Binding-site contacts:
Ligand atom C10 contacts residue MET49 of chain 1.B at 3.8 Å (hydrophobic).
Ligand atom C16 contacts residue MET49 of chain 1.B at 3.6 Å (hydrophobic).
Ligand atom N2 contacts residue PHE52 of chain 1.B at 3.7 Å.
Ligand atom N1 contacts residue VAL27 of chain 1.B at 3.4 Å (h-bond).
Ligand atom C11 contacts residue TRP43 of chain 1.B at 3.3 Å (hydrophobic).
Ligand atom C22 contacts residue ILE154 of chain 1.B at 3.6 Å (hydrophobic).
Ligand atom C21 contacts residue MET49 of chain 1.B at 3.5 Å (hydrophobic).
Ligand atom N3 contacts residue VAL27 of chain 1.B at 3.5 Å.
Ligand atom N2 contacts residue TYR160 of chain 1.B at 3.1 Å (h-bond).
Ligand atom C19 contacts residue ILE41 of chain 1.B at 3.5 Å (hydrophobic).
Ligand atom C12 contacts residue ALA28 of chain 1.B at 3.8 Å (hydrophobic).
Ligand atom C22 contacts residue NAP1 of chain 1.N at 3.2 Å.
Ligand atom O4 contacts residue TRP43 of chain 1.B at 3.5 Å (h-bond).
Ligand atom N5 contacts residue ASP48 of chain 1.B at 3.0 Å (salt-bridge).
Ligand atom N5 contacts residue PHE52 of chain 1.B at 3.6 Å.
Ligand atom N2 contacts residue NAP1 of chain 1.N at 3.7 Å.
Ligand atom C1 contacts residue PHE52 of chain 1.B at 3.5 Å (hydrophobic).
Ligand atom C8 contacts residue MET49 of chain 1.B at 3.7 Å (hydrophobic).
Ligand atom N2 contacts residue VAL26 of chain 1.B at 3.0 Å (h-bond).
Ligand atom C6 contacts residue PRO85 of chain 1.B at 3.7 Å (hydrophobic).
Ligand atom C1 contacts residue ILE154 of chain 1.B at 3.7 Å (hydrophobic).
Ligand atom N1 contacts residue NAP1 of chain 1.N at 3.5 Å (h-bond).
Ligand atom C1 contacts residue VAL26 of chain 1.B at 3.7 Å (hydrophobic).
Ligand atom C12 contacts residue ASP48 of chain 1.B at 3.7 Å.
Ligand atom C10 contacts residue TRP43 of chain 1.B at 3.4 Å (hydrophobic).
Ligand atom O2 contacts residue PRO85 of chain 1.B at 3.6 Å.
Ligand atom C10 contacts residue VAL45 of chain 1.B at 3.3 Å (hydrophobic).
Ligand atom C1 contacts residue NAP1 of chain 1.N at 3.3 Å.
Ligand atom N1 contacts residue PHE52 of chain 1.B at 3.6 Å.
Ligand atom N3 contacts residue VAL26 of chain 1.B at 3.7 Å.
Ligand atom N3 contacts residue ALA28 of chain 1.B at 3.7 Å.
Ligand atom N1 contacts residue VAL26 of chain 1.B at 3.4 Å.
Ligand atom N2 contacts residue ILE154 of chain 1.B at 2.6 Å (h-bond).
Ligand atom C17 contacts residue MET49 of chain 1.B at 3.7 Å (hydrophobic).
Ligand atom C2 contacts residue NAP1 of chain 1.N at 3.5 Å.
Ligand atom N3 contacts residue THR178 of chain 1.B at 3.6 Å.
Ligand atom C15 contacts residue MET49 of chain 1.B at 3.7 Å (hydrophobic).
Ligand atom C2 contacts residue PHE52 of chain 1.B at 3.7 Å (hydrophobic).
Ligand atom C18 contacts residue ILE84 of chain 1.B at 3.7 Å (hydrophobic).
Ligand atom N3 contacts residue ASP48 of chain 1.B at 2.9 Å (salt-bridge).

Sequence of chain 1.B:
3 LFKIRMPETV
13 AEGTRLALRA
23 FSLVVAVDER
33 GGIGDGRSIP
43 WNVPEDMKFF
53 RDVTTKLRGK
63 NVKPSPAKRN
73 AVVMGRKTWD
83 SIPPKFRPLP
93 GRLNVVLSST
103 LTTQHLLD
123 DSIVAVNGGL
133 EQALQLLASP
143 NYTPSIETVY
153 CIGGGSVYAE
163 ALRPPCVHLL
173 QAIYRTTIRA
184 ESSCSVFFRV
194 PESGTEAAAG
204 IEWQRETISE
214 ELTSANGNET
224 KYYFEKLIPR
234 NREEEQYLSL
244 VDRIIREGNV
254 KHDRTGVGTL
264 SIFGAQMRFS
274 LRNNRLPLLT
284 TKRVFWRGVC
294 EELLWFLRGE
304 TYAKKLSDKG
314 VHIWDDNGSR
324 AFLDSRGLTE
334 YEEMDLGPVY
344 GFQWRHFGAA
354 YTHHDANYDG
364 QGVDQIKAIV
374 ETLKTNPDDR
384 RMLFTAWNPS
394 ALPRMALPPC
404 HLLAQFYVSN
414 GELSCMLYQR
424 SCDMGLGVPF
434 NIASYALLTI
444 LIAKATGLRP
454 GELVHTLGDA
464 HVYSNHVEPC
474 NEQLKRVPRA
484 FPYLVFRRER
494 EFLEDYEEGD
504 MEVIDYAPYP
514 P

The protein below binds the small molecule below.
Small molecule (SMILES): CCOC(=O)CCCOc1cc(NCc2ccc3nc(N)nc(N)c3c2)ccc1OC